Binding-site contacts:
Ligand atom OXT contacts residue VAL85 of chain 1.C at 3.6 Å.
Ligand atom CG contacts residue SER135 of chain 1.C at 3.5 Å.
Ligand atom CE contacts residue TYR66 of chain 1.C at 4.2 Å (hydrophobic).
Ligand atom N contacts residue TYR183 of chain 1.C at 3.6 Å.
Ligand atom CE contacts residue ARG14 of chain 1.C at 3.9 Å.
Ligand atom OXT contacts residue ASP84 of chain 1.C at 3.8 Å.
Ligand atom CB contacts residue TYR66 of chain 1.C at 3.6 Å (hydrophobic).
Ligand atom C contacts residue ALA86 of chain 1.C at 3.9 Å (hydrophobic).
Ligand atom SD contacts residue SER135 of chain 1.C at 3.9 Å.
Ligand atom N contacts residue ASP84 of chain 1.C at 3.5 Å (salt-bridge).
Ligand atom CA contacts residue ASP84 of chain 1.C at 4.0 Å.
Ligand atom CB contacts residue ASP84 of chain 1.C at 3.7 Å.
Ligand atom C contacts residue TYR66 of chain 1.C at 3.7 Å (hydrophobic).
Ligand atom O contacts residue PHE136 of chain 1.C at 3.2 Å (h-bond).
Ligand atom CG contacts residue GLY134 of chain 1.C at 3.5 Å.
Ligand atom CG contacts residue TYR66 of chain 1.C at 3.8 Å (hydrophobic).
Ligand atom CB contacts residue TYR183 of chain 1.C at 3.3 Å (hydrophobic).
Ligand atom CA contacts residue GLU180 of chain 1.C at 3.3 Å.
Ligand atom CB contacts residue GLU180 of chain 1.C at 4.2 Å.
Ligand atom N contacts residue TRP206 of chain 1.C at 4.0 Å.
Ligand atom C contacts residue ARG91 of chain 1.C at 3.1 Å.
Ligand atom SD contacts residue GLN132 of chain 1.C at 3.3 Å.
Ligand atom O contacts residue SER135 of chain 1.C at 3.7 Å.
Ligand atom CE contacts residue GLN132 of chain 1.C at 3.6 Å.
Ligand atom CE contacts residue SER135 of chain 1.C at 3.8 Å.
Ligand atom CA contacts residue SER135 of chain 1.C at 3.7 Å.
Ligand atom N contacts residue ALA86 of chain 1.C at 3.7 Å.
Ligand atom OXT contacts residue ALA86 of chain 1.C at 3.0 Å (h-bond).
Ligand atom N contacts residue GLU180 of chain 1.C at 2.4 Å (salt-bridge).
Ligand atom CE contacts residue ASN63 of chain 1.C at 3.6 Å.
Ligand atom C contacts residue PHE136 of chain 1.C at 4.1 Å (hydrophobic).
Ligand atom O contacts residue ARG91 of chain 1.C at 2.4 Å (salt-bridge).
Ligand atom O contacts residue TYR66 of chain 1.C at 3.5 Å.
Ligand atom OXT contacts residue TYR66 of chain 1.C at 3.2 Å.
Ligand atom CA contacts residue TYR183 of chain 1.C at 4.1 Å (hydrophobic).
Ligand atom CE contacts residue VAL133 of chain 1.C at 2.9 Å (hydrophobic).
Ligand atom O contacts residue GLY134 of chain 1.C at 3.8 Å.
Ligand atom CE contacts residue GLY134 of chain 1.C at 3.7 Å.
Ligand atom SD contacts residue ARG14 of chain 1.C at 3.8 Å.
Ligand atom OXT contacts residue ARG91 of chain 1.C at 2.6 Å (salt-bridge).

Sequence of chain 1.C:
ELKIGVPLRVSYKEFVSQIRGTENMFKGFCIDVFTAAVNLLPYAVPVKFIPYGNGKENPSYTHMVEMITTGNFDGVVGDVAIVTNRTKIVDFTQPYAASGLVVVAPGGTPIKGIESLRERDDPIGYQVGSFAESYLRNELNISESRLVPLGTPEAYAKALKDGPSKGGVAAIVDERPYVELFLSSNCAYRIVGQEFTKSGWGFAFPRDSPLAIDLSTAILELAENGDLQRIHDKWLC

A protein and the small-molecule ligand that binds it are described below.
Small molecule (SMILES): CSCC[C@H](N)C(=O)O